This small molecule binds to this protein.
Small molecule (SMILES): CC(=O)N[C@H]1[C@H](O[C@H]2[C@H](O)[C@@H](NC(C)=O)CO[C@@H]2CO)O[C@H](CO)[C@@H](O[C@@H]2O[C@H](CO)[C@@H](O)[C@H](O)[C@@H]2O)[C@@H]1O

Binding-site contacts:
Ligand atom C7 contacts residue NAG2 of chain 1.N at 3.4 Å.
Ligand atom C8 contacts residue ASN99 of chain 1.B at 3.4 Å.
Ligand atom O7 contacts residue ASN99 of chain 1.B at 3.8 Å.
Ligand atom N2 contacts residue ASN99 of chain 1.B at 2.9 Å (h-bond).
Ligand atom N2 contacts residue NAG2 of chain 1.N at 3.7 Å.
Ligand atom C1 contacts residue ASN99 of chain 1.B at 1.4 Å.
Ligand atom N2 contacts residue NAG1 of chain 1.N at 4.4 Å.
Ligand atom C7 contacts residue NAG1 of chain 1.N at 3.4 Å.
Ligand atom O7 contacts residue LYS137 of chain 1.B at 4.3 Å.
Ligand atom C8 contacts residue NAG2 of chain 1.N at 3.5 Å.
Ligand atom O7 contacts residue NAG1 of chain 1.N at 2.4 Å (h-bond).
Ligand atom O6 contacts residue NAG2 of chain 1.N at 3.7 Å.
Ligand atom O3 contacts residue NAG2 of chain 1.N at 3.8 Å.
Ligand atom C8 contacts residue NAG1 of chain 1.N at 3.2 Å.
Ligand atom C5 contacts residue ASN99 of chain 1.B at 3.6 Å.
Ligand atom O7 contacts residue NAG2 of chain 1.N at 3.5 Å (h-bond).
Ligand atom C3 contacts residue ASN99 of chain 1.B at 3.8 Å.
Ligand atom O5 contacts residue ASN99 of chain 1.B at 2.3 Å (h-bond).
Ligand atom C4 contacts residue ASN99 of chain 1.B at 4.3 Å.
Ligand atom C7 contacts residue ASN99 of chain 1.B at 3.1 Å.
Ligand atom C2 contacts residue ASN99 of chain 1.B at 2.5 Å.

Sequence of chain 1.B:
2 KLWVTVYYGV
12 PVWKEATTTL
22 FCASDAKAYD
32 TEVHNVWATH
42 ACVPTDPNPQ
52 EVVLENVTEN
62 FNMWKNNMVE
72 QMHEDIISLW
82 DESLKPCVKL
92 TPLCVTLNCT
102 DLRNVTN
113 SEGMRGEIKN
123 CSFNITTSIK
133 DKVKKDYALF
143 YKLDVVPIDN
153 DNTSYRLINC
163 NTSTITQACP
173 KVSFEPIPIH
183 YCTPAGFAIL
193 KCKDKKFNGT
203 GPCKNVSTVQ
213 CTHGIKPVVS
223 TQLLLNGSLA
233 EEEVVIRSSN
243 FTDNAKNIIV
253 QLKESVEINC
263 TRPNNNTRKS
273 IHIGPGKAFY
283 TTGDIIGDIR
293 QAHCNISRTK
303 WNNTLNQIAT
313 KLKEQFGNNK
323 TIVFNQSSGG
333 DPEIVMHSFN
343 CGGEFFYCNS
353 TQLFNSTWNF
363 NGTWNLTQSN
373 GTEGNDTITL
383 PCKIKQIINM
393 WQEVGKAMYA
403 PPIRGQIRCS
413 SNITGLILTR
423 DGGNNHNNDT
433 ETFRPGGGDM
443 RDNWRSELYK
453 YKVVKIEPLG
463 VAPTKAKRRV